Sequence of chain 1.E:
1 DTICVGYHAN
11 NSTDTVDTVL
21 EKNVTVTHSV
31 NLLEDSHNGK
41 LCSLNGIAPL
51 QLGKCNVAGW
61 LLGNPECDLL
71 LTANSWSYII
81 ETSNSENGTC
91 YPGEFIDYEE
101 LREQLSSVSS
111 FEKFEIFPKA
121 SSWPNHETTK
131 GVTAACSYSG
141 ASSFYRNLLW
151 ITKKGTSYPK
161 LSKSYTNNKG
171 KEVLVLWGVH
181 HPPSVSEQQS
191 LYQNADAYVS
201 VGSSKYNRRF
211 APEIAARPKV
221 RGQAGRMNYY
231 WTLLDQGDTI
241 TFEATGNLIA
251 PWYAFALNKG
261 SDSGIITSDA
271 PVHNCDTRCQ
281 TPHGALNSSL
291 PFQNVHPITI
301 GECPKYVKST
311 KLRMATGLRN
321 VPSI

Binding-site contacts:
Ligand atom C6 contacts residue ARG221 of chain 1.E at 4.0 Å.
Ligand atom C7 contacts residue ARG221 of chain 1.E at 3.5 Å.
Ligand atom C8 contacts residue CYS90 of chain 1.E at 3.9 Å (hydrophobic).
Ligand atom C7 contacts residue GLU66 of chain 1.E at 3.7 Å.
Ligand atom O5 contacts residue ARG221 of chain 1.E at 4.3 Å.
Ligand atom C1 contacts residue ASN87 of chain 1.E at 1.4 Å.
Ligand atom N2 contacts residue GLU66 of chain 1.E at 2.8 Å (salt-bridge).
Ligand atom C1 contacts residue GLU66 of chain 1.E at 3.5 Å.
Ligand atom C8 contacts residue ARG221 of chain 1.E at 4.2 Å.
Ligand atom C8 contacts residue GLU66 of chain 1.E at 4.0 Å.
Ligand atom O5 contacts residue ASN87 of chain 1.E at 2.4 Å (h-bond).
Ligand atom C3 contacts residue GLU66 of chain 1.E at 3.9 Å.
Ligand atom C4 contacts residue ASN87 of chain 1.E at 4.2 Å.
Ligand atom C7 contacts residue ASN87 of chain 1.E at 4.0 Å.
Ligand atom C5 contacts residue ARG221 of chain 1.E at 4.4 Å.
Ligand atom O7 contacts residue ALA135 of chain 1.E at 4.4 Å.
Ligand atom C2 contacts residue ASN87 of chain 1.E at 2.4 Å.
Ligand atom C2 contacts residue GLU66 of chain 1.E at 3.5 Å.
Ligand atom C6 contacts residue GLU86 of chain 1.E at 4.2 Å.
Ligand atom N2 contacts residue ASN87 of chain 1.E at 2.8 Å (h-bond).
Ligand atom C5 contacts residue ASN87 of chain 1.E at 3.6 Å.
Ligand atom O3 contacts residue ARG221 of chain 1.E at 3.6 Å.
Ligand atom O7 contacts residue ARG221 of chain 1.E at 2.5 Å (salt-bridge).
Ligand atom C8 contacts residue ASN64 of chain 1.E at 3.5 Å.
Ligand atom C3 contacts residue ASN87 of chain 1.E at 3.8 Å.
Ligand atom O5 contacts residue GLU86 of chain 1.E at 4.5 Å.
Ligand atom O6 contacts residue GLU86 of chain 1.E at 3.7 Å.

This protein binds this small molecule.
Small molecule (SMILES): CC(=O)N[C@H]1[C@H](O[C@H]2[C@H](O)[C@@H](NC(C)=O)CO[C@@H]2CO)O[C@H](CO)[C@@H](O[C@@H]2O[C@H](CO[C@H]3O[C@H](CO)[C@@H](O)[C@H](O)[C@@H]3O)[C@@H](O)[C@H](O[C@H]3O[C@H](CO)[C@@H](O)[C@H](O)[C@@H]3O)[C@@H]2O)[C@@H]1O